Binding-site contacts:
Ligand atom C2 contacts residue ASN709 of chain 1.A at 2.4 Å.
Ligand atom C3 contacts residue ASN709 of chain 1.A at 3.8 Å.
Ligand atom C1 contacts residue ASN709 of chain 1.A at 1.4 Å.
Ligand atom N2 contacts residue ASN709 of chain 1.A at 2.9 Å (h-bond).
Ligand atom O7 contacts residue ASN709 of chain 1.A at 3.1 Å (h-bond).
Ligand atom C8 contacts residue GLY1131 of chain 1.A at 3.7 Å.
Ligand atom O5 contacts residue ASP796 of chain 1.B at 3.9 Å.
Ligand atom C8 contacts residue ASN709 of chain 1.A at 4.4 Å.
Ligand atom C4 contacts residue ASN709 of chain 1.A at 4.2 Å.
Ligand atom O5 contacts residue ASN709 of chain 1.A at 2.4 Å (h-bond).
Ligand atom C7 contacts residue ASN709 of chain 1.A at 3.2 Å.
Ligand atom C5 contacts residue ASN709 of chain 1.A at 3.7 Å.

Sequence of chain 1.A:
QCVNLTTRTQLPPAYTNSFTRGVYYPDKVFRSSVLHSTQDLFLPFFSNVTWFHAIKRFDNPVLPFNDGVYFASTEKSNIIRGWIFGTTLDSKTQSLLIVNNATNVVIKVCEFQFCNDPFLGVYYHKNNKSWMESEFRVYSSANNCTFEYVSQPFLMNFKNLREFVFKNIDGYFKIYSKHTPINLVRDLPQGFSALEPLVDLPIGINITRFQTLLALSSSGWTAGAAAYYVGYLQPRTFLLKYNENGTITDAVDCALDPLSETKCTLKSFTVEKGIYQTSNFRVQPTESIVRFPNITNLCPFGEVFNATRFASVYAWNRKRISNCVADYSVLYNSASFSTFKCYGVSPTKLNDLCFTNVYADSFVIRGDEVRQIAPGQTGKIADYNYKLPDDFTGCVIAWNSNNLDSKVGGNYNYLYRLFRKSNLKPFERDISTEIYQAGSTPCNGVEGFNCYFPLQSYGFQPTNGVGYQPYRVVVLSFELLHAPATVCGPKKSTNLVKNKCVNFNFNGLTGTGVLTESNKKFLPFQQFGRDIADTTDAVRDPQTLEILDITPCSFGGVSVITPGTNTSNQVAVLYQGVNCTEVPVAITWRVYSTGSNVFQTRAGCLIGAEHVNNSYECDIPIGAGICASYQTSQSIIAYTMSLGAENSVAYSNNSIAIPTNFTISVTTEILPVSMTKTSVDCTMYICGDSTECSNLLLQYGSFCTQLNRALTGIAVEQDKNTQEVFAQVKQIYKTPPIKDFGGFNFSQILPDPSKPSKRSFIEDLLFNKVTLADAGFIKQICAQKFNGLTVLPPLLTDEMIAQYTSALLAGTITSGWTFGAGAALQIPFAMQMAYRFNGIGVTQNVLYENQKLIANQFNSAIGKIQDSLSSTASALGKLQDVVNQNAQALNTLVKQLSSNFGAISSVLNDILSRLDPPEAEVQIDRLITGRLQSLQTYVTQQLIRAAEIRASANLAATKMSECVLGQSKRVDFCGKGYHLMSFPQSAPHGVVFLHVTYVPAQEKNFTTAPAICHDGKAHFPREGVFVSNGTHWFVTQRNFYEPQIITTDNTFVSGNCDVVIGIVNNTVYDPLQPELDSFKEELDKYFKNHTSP

Sequence of chain 1.B:
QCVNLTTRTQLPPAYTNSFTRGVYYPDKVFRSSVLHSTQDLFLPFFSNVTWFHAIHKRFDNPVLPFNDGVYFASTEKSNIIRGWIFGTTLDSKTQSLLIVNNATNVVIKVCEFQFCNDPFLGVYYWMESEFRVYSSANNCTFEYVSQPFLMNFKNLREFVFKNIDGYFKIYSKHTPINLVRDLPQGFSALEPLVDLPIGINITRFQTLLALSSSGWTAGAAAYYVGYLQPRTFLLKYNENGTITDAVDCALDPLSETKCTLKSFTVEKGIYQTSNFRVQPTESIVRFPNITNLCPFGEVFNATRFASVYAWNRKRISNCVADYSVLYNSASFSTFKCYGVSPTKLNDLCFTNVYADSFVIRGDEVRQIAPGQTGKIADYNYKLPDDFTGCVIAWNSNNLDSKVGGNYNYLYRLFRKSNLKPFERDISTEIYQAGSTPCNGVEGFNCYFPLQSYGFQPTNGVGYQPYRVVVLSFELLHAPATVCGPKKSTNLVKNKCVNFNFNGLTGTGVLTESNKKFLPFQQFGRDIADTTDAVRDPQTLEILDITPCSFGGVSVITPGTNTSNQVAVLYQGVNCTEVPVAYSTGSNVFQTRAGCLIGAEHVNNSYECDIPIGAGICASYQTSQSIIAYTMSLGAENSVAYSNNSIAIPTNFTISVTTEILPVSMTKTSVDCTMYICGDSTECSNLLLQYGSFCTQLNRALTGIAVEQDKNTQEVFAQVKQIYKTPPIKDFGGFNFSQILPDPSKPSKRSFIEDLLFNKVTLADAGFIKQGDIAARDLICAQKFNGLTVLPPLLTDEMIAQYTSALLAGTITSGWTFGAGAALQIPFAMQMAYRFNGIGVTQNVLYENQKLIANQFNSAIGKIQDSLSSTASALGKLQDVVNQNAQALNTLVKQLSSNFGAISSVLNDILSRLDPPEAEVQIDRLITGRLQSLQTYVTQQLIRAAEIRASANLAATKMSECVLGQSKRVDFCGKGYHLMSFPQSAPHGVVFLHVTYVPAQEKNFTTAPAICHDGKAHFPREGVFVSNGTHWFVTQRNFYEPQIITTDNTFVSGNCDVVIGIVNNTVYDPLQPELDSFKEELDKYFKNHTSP

A protein and the small-molecule ligand that binds it are described below.
Small molecule (SMILES): CC(=O)N[C@@H]1[C@@H](O)[C@H](O)[C@@H](CO)O[C@H]1O